Sequence of chain 1.G:
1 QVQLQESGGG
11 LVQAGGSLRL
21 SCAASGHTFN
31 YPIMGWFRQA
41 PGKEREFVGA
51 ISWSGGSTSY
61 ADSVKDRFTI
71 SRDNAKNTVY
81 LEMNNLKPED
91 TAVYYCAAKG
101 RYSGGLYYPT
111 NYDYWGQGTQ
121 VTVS

Binding-site contacts:
Ligand atom O4 contacts residue ASP113 of chain 1.G at 4.0 Å.
Ligand atom O6 contacts residue ARG195 of chain 1.B at 3.6 Å.
Ligand atom N2 contacts residue SER214 of chain 1.B at 3.5 Å.
Ligand atom N2 contacts residue ARG195 of chain 1.B at 3.5 Å (salt-bridge).
Ligand atom C2 contacts residue ARG195 of chain 1.B at 3.8 Å.
Ligand atom O7 contacts residue ASN152 of chain 1.B at 3.1 Å (h-bond).
Ligand atom C6 contacts residue ASP113 of chain 1.G at 3.8 Å.
Ligand atom O4 contacts residue TYR31 of chain 1.G at 4.0 Å.
Ligand atom C3 contacts residue ASN152 of chain 1.B at 3.9 Å.
Ligand atom O6 contacts residue ASN30 of chain 1.G at 3.2 Å (h-bond).
Ligand atom C8 contacts residue SER103 of chain 1.G at 3.8 Å.
Ligand atom O7 contacts residue ARG195 of chain 1.B at 3.4 Å (salt-bridge).
Ligand atom N2 contacts residue ASP113 of chain 1.G at 2.8 Å (salt-bridge).
Ligand atom C1 contacts residue TYR31 of chain 1.G at 3.7 Å (hydrophobic).
Ligand atom O3 contacts residue VAL197 of chain 1.B at 4.0 Å.
Ligand atom C7 contacts residue ASN152 of chain 1.B at 3.3 Å.
Ligand atom O6 contacts residue ARG199 of chain 1.B at 3.9 Å.
Ligand atom C7 contacts residue ARG195 of chain 1.B at 3.4 Å.
Ligand atom C8 contacts residue SER214 of chain 1.B at 3.9 Å.
Ligand atom O6 contacts residue ASP113 of chain 1.G at 3.2 Å (salt-bridge).
Ligand atom C8 contacts residue ARG199 of chain 1.B at 3.9 Å.
Ligand atom C7 contacts residue ASP113 of chain 1.G at 3.5 Å.
Ligand atom C2 contacts residue ASP113 of chain 1.G at 3.9 Å.
Ligand atom C6 contacts residue ARG199 of chain 1.B at 4.0 Å.
Ligand atom C4 contacts residue TYR31 of chain 1.G at 3.9 Å (hydrophobic).
Ligand atom C6 contacts residue TYR31 of chain 1.G at 3.5 Å (hydrophobic).
Ligand atom C3 contacts residue SER214 of chain 1.B at 3.9 Å.
Ligand atom O3 contacts residue ARG199 of chain 1.B at 3.4 Å (salt-bridge).
Ligand atom C3 contacts residue ASP113 of chain 1.G at 4.0 Å.
Ligand atom C1 contacts residue ASN152 of chain 1.B at 1.4 Å.
Ligand atom C2 contacts residue ASN152 of chain 1.B at 2.6 Å.
Ligand atom C5 contacts residue ASN152 of chain 1.B at 3.6 Å.
Ligand atom O5 contacts residue ASN152 of chain 1.B at 2.3 Å (h-bond).
Ligand atom C6 contacts residue SER198 of chain 1.B at 3.5 Å.
Ligand atom O4 contacts residue TYR112 of chain 1.G at 3.1 Å (h-bond).
Ligand atom O5 contacts residue VAL197 of chain 1.B at 4.0 Å.
Ligand atom O3 contacts residue ARG195 of chain 1.B at 3.3 Å (salt-bridge).
Ligand atom C8 contacts residue ARG195 of chain 1.B at 4.0 Å.
Ligand atom C8 contacts residue ASP113 of chain 1.G at 3.2 Å.
Ligand atom N2 contacts residue ASN152 of chain 1.B at 3.1 Å (h-bond).

A protein and the small-molecule ligand that binds it are described below.
Small molecule (SMILES): CC(=O)N[C@H]1[C@H](O[C@H]2[C@H](O)[C@@H](NC(C)=O)CO[C@@H]2CO)O[C@H](CO)[C@@H](O[C@@H]2O[C@H](CO[C@H]3O[C@H](CO)[C@@H](O)[C@H](O[C@H]4O[C@H](CO)[C@@H](O)[C@H](O)[C@@H]4O[C@H]4O[C@H](CO)[C@@H](O)[C@H](O)[C@@H]4O)[C@@H]3O)[C@@H](O)[C@H](O[C@H]3O[C@H](CO)[C@@H](O)[C@H](O)[C@@H]3O)[C@@H]2O)[C@@H]1O

Sequence of chain 1.B:
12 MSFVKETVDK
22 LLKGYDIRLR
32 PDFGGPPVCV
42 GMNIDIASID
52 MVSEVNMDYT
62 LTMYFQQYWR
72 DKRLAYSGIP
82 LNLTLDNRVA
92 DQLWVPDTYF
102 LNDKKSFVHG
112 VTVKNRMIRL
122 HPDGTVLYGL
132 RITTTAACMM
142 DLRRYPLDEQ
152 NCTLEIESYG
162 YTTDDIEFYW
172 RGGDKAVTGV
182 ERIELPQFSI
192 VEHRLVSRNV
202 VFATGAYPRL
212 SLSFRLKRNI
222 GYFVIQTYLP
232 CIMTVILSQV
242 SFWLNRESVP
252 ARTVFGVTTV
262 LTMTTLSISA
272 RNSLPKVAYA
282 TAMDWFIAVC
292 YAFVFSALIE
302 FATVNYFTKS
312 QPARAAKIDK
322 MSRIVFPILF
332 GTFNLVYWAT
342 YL